Sequence of chain 1.C:
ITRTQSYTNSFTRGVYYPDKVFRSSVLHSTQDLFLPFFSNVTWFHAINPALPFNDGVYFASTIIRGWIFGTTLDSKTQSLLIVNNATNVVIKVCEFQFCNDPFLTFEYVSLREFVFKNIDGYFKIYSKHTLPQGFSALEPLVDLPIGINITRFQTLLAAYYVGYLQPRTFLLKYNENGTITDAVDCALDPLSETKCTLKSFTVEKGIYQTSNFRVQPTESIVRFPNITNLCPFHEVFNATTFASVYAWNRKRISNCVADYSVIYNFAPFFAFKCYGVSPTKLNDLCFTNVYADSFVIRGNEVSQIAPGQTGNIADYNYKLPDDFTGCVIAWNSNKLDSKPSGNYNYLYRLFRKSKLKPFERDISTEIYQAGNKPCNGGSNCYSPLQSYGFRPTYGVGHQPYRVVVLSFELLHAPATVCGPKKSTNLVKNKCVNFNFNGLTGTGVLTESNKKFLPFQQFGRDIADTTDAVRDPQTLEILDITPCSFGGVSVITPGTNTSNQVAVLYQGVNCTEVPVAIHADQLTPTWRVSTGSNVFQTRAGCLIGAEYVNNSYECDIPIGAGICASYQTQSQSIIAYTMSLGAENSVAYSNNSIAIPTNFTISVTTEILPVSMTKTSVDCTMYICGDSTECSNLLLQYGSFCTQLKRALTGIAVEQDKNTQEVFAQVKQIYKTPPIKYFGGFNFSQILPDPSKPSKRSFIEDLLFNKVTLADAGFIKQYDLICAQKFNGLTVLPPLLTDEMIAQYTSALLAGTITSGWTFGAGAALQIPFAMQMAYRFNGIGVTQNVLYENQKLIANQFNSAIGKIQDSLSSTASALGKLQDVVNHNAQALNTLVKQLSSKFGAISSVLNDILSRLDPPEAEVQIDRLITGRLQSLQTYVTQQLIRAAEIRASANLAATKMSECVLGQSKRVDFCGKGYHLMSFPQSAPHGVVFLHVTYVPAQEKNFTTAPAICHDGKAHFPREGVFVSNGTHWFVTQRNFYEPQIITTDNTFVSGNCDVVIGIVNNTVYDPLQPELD

Binding-site contacts:
Ligand atom C1 contacts residue HIS1097 of chain 1.C at 4.2 Å.
Ligand atom O4 contacts residue HIS1097 of chain 1.C at 4.2 Å.
Ligand atom C6 contacts residue HIS1097 of chain 1.C at 4.4 Å.
Ligand atom C6 contacts residue PHE1099 of chain 1.C at 4.0 Å (hydrophobic).
Ligand atom O5 contacts residue ASN1094 of chain 1.C at 2.4 Å (h-bond).
Ligand atom N2 contacts residue ASN1094 of chain 1.C at 2.9 Å (h-bond).
Ligand atom O5 contacts residue PHE1099 of chain 1.C at 4.1 Å.
Ligand atom C1 contacts residue ASN1094 of chain 1.C at 1.4 Å.
Ligand atom C5 contacts residue ASN1094 of chain 1.C at 3.7 Å.
Ligand atom O6 contacts residue PHE1099 of chain 1.C at 4.4 Å.
Ligand atom O7 contacts residue ASN1094 of chain 1.C at 3.9 Å.
Ligand atom C5 contacts residue HIS1097 of chain 1.C at 3.7 Å.
Ligand atom C2 contacts residue ASN1094 of chain 1.C at 2.4 Å.
Ligand atom C7 contacts residue ASN1094 of chain 1.C at 3.8 Å.
Ligand atom O5 contacts residue HIS1097 of chain 1.C at 4.2 Å.
Ligand atom C8 contacts residue ASN1094 of chain 1.C at 4.3 Å.
Ligand atom C3 contacts residue ASN1094 of chain 1.C at 3.8 Å.
Ligand atom C4 contacts residue ASN1094 of chain 1.C at 4.2 Å.

This small molecule binds to this protein.
Small molecule (SMILES): CC(=O)N[C@@H]1[C@@H](O)[C@H](O)[C@@H](CO)O[C@H]1O